Binding-site contacts:
Ligand atom O5 contacts residue GLU174 of chain 47.F at 3.5 Å (salt-bridge).
Ligand atom O6 contacts residue GLU174 of chain 47.F at 3.8 Å.
Ligand atom C3 contacts residue THR85 of chain 47.F at 4.3 Å.
Ligand atom C6 contacts residue NAG1 of chain 47.K at 4.2 Å.
Ligand atom C2 contacts residue THR85 of chain 47.F at 4.5 Å.
Ligand atom C5 contacts residue NAG1 of chain 47.K at 3.8 Å.
Ligand atom C8 contacts residue PRO86 of chain 47.F at 3.6 Å (hydrophobic).
Ligand atom C8 contacts residue ARG88 of chain 47.F at 4.3 Å.
Ligand atom C7 contacts residue ASN175 of chain 47.F at 3.4 Å.
Ligand atom C2 contacts residue ASN175 of chain 47.F at 2.4 Å.
Ligand atom C1 contacts residue GLU174 of chain 47.F at 4.1 Å.
Ligand atom N2 contacts residue ASN175 of chain 47.F at 2.9 Å (h-bond).
Ligand atom N2 contacts residue PRO86 of chain 47.F at 3.9 Å.
Ligand atom N2 contacts residue THR85 of chain 47.F at 4.5 Å.
Ligand atom C1 contacts residue THR85 of chain 47.F at 3.8 Å.
Ligand atom C7 contacts residue PRO86 of chain 47.F at 4.3 Å (hydrophobic).
Ligand atom C3 contacts residue NAG1 of chain 47.K at 3.7 Å.
Ligand atom O4 contacts residue NAG1 of chain 47.K at 2.3 Å (h-bond).
Ligand atom C1 contacts residue ASN175 of chain 47.F at 1.4 Å.
Ligand atom C5 contacts residue THR85 of chain 47.F at 4.0 Å.
Ligand atom O6 contacts residue PHE173 of chain 47.F at 4.0 Å.
Ligand atom O3 contacts residue NAG1 of chain 47.K at 3.9 Å.
Ligand atom O5 contacts residue THR85 of chain 47.F at 4.3 Å.
Ligand atom C3 contacts residue ASN175 of chain 47.F at 3.8 Å.
Ligand atom C4 contacts residue NAG1 of chain 47.K at 3.5 Å.
Ligand atom C8 contacts residue ASN175 of chain 47.F at 4.5 Å.
Ligand atom O5 contacts residue ASN175 of chain 47.F at 2.4 Å (h-bond).
Ligand atom C8 contacts residue GLU87 of chain 47.F at 3.6 Å.
Ligand atom C4 contacts residue ASN175 of chain 47.F at 4.2 Å.
Ligand atom O7 contacts residue ASN175 of chain 47.F at 3.5 Å (h-bond).
Ligand atom O6 contacts residue THR85 of chain 47.F at 4.4 Å.
Ligand atom C5 contacts residue ASN175 of chain 47.F at 3.6 Å.

Sequence of chain 47.F:
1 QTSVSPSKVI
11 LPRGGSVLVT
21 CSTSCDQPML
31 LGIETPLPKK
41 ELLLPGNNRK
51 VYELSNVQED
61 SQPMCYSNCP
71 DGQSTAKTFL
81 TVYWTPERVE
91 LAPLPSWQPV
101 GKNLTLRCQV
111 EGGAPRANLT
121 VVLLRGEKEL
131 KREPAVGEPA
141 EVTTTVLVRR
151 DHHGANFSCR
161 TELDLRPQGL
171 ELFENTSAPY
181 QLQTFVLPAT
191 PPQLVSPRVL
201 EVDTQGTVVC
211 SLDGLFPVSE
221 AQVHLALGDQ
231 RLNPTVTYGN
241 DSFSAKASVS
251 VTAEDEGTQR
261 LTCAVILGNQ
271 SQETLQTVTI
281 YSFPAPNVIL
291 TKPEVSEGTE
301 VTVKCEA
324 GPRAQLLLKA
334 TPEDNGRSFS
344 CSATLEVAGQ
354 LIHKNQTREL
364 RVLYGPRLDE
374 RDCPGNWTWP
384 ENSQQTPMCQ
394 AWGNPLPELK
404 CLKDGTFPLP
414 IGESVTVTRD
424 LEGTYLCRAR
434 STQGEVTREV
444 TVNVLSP

This small molecule binds to this protein.
Small molecule (SMILES): CC(=O)N[C@@H]1[C@@H](O)[C@H](O)[C@@H](CO)O[C@H]1O